Binding-site contacts:
Ligand atom O5P contacts residue LEU343 of chain 1.C at 3.2 Å.
Ligand atom O2P contacts residue LYS342 of chain 1.C at 2.9 Å (salt-bridge).
Ligand atom O7 contacts residue ASP212 of chain 1.C at 3.2 Å (salt-bridge).
Ligand atom O7 contacts residue MG1 of chain 1.K at 2.3 Å.
Ligand atom O7 contacts residue ASN132 of chain 2.A at 2.8 Å (h-bond).
Ligand atom C3 contacts residue KCX210 of chain 1.C at 3.4 Å.
Ligand atom O3 contacts residue HIS302 of chain 1.C at 3.3 Å (h-bond).
Ligand atom O2P contacts residue THR74 of chain 2.A at 3.4 Å (h-bond).
Ligand atom O4P contacts residue ARG303 of chain 1.C at 3.1 Å (salt-bridge).
Ligand atom O4 contacts residue SER387 of chain 1.C at 2.9 Å (h-bond).
Ligand atom O6P contacts residue HIS335 of chain 1.C at 2.8 Å (h-bond).
Ligand atom O7 contacts residue LYS184 of chain 1.C at 3.5 Å (salt-bridge).
Ligand atom O4 contacts residue GLY388 of chain 1.C at 3.3 Å (h-bond).
Ligand atom P2 contacts residue ARG303 of chain 1.C at 3.3 Å.
Ligand atom O6 contacts residue ASN132 of chain 2.A at 3.3 Å (h-bond).
Ligand atom O6 contacts residue LYS342 of chain 1.C at 2.9 Å (salt-bridge).
Ligand atom C contacts residue ASN132 of chain 2.A at 3.2 Å.
Ligand atom C1 contacts residue SER387 of chain 1.C at 3.5 Å.
Ligand atom O3P contacts residue LYS184 of chain 1.C at 3.3 Å.
Ligand atom O7 contacts residue LYS186 of chain 1.C at 3.0 Å (salt-bridge).
Ligand atom O2 contacts residue THR182 of chain 1.C at 2.6 Å (h-bond).
Ligand atom O3P contacts residue GLY412 of chain 1.C at 2.8 Å (h-bond).
Ligand atom O3P contacts residue THR74 of chain 2.A at 2.5 Å (h-bond).
Ligand atom O3 contacts residue MG1 of chain 1.K at 2.1 Å.
Ligand atom C2 contacts residue MG1 of chain 1.K at 2.9 Å.
Ligand atom O1 contacts residue LYS184 of chain 1.C at 3.3 Å (salt-bridge).
Ligand atom O4P contacts residue HIS335 of chain 1.C at 3.4 Å.
Ligand atom O3 contacts residue GLU213 of chain 1.C at 3.4 Å (salt-bridge).
Ligand atom O2P contacts residue GLY389 of chain 1.C at 3.0 Å (h-bond).
Ligand atom O6P contacts residue SER387 of chain 1.C at 3.1 Å (h-bond).
Ligand atom C3 contacts residue MG1 of chain 1.K at 2.9 Å.
Ligand atom C3 contacts residue SER387 of chain 1.C at 3.4 Å.
Ligand atom O3 contacts residue KCX210 of chain 1.C at 2.6 Å (h-bond).
Ligand atom C contacts residue MG1 of chain 1.K at 3.0 Å.
Ligand atom O2P contacts residue TRP75 of chain 2.A at 3.2 Å.
Ligand atom O2 contacts residue LYS184 of chain 1.C at 3.2 Å (salt-bridge).
Ligand atom O5P contacts residue ARG303 of chain 1.C at 2.9 Å (salt-bridge).
Ligand atom O2 contacts residue MG1 of chain 1.K at 2.2 Å.
Ligand atom P1 contacts residue THR74 of chain 2.A at 3.5 Å.
Ligand atom O1P contacts residue GLY411 of chain 1.C at 2.9 Å (h-bond).

Sequence of chain 2.A:
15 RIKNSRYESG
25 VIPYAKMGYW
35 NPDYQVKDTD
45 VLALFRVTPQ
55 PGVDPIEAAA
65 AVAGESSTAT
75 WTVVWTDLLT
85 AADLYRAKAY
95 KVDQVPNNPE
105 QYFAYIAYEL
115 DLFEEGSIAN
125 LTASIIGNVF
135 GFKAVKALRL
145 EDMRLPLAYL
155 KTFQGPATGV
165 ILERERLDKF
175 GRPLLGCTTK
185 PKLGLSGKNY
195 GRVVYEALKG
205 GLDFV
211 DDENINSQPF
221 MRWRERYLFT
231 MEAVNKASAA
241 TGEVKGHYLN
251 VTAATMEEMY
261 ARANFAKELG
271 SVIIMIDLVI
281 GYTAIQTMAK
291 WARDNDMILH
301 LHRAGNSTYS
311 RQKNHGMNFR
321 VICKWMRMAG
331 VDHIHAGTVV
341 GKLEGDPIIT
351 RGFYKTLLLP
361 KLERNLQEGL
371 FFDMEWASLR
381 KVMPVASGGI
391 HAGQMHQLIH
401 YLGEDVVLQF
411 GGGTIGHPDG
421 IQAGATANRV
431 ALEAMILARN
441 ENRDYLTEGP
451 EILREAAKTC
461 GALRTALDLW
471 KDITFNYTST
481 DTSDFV

Sequence of chain 1.C:
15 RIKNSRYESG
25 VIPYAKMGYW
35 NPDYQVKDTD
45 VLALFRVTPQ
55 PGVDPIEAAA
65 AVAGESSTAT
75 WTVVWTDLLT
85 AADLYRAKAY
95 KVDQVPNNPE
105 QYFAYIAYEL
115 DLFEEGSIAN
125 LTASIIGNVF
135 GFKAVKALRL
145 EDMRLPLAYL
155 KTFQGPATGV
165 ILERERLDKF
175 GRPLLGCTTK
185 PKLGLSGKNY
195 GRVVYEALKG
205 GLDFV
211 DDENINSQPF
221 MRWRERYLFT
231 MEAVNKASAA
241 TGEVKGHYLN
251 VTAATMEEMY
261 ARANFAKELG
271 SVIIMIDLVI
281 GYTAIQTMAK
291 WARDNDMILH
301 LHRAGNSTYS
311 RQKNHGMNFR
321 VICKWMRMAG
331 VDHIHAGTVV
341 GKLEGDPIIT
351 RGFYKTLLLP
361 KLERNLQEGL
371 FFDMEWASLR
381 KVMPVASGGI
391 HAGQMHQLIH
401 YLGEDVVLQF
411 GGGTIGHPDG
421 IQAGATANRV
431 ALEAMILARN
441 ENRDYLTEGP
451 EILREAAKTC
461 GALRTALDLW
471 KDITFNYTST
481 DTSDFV

The protein below binds the small molecule below.
Small molecule (SMILES): O=C(O)[C@@](O)(COP(=O)(O)O)[C@H](O)[C@H](O)COP(=O)(O)O